Sequence of chain 1.E:
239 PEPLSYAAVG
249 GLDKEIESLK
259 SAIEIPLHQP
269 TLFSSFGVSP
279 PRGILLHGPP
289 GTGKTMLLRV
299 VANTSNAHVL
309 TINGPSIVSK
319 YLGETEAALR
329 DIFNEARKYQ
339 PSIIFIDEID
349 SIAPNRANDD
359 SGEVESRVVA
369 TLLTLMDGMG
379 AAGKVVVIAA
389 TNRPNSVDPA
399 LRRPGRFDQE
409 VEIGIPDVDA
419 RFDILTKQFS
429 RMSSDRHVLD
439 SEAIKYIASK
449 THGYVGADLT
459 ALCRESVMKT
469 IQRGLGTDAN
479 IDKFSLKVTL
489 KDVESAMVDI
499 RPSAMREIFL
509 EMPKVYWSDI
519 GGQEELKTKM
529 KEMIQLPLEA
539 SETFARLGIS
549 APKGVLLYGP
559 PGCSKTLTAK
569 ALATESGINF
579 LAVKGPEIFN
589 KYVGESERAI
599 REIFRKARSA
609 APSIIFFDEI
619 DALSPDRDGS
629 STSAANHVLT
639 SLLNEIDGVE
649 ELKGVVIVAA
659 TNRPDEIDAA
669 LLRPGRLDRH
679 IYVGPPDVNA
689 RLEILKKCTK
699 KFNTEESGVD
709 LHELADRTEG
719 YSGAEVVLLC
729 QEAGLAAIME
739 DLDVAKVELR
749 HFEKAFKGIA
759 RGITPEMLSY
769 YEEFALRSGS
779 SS

Sequence of chain 1.D:
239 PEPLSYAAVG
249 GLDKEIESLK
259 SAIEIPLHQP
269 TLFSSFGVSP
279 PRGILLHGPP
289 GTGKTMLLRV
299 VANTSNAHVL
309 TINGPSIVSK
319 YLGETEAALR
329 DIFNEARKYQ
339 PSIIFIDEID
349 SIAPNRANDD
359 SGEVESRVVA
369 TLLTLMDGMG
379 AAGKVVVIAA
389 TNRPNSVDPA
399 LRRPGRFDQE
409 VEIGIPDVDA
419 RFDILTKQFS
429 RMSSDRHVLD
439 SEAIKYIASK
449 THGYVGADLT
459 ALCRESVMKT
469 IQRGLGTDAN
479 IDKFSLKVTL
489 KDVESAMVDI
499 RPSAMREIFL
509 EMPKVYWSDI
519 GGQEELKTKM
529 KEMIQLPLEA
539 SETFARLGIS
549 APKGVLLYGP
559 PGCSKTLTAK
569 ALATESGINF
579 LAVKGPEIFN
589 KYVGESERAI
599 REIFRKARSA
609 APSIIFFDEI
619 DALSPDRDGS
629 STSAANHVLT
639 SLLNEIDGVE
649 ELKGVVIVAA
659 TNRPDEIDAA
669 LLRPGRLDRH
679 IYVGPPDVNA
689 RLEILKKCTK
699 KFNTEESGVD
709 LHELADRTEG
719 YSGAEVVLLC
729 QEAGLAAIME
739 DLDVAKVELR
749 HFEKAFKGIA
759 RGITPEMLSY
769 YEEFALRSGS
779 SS

Binding-site contacts:
Ligand atom O1A contacts residue THR564 of chain 1.D at 2.7 Å (h-bond).
Ligand atom C3' contacts residue TDB1 of chain 1.S at 3.1 Å.
Ligand atom O2B contacts residue GLY560 of chain 1.D at 3.5 Å (h-bond).
Ligand atom O1A contacts residue LYS563 of chain 1.D at 3.0 Å (salt-bridge).
Ligand atom O3A contacts residue LYS563 of chain 1.D at 3.7 Å.
Ligand atom O1A contacts residue CYS561 of chain 1.D at 3.4 Å (h-bond).
Ligand atom N7 contacts residue GLY721 of chain 1.D at 3.7 Å.
Ligand atom O2' contacts residue TDB1 of chain 1.S at 1.5 Å.
Ligand atom C8 contacts residue GLY721 of chain 1.D at 3.6 Å.
Ligand atom N6 contacts residue GLY519 of chain 1.D at 3.3 Å (h-bond).
Ligand atom N7 contacts residue GLY560 of chain 1.D at 3.6 Å (h-bond).
Ligand atom N3 contacts residue LEU565 of chain 1.D at 3.5 Å.
Ligand atom N1 contacts residue ASP517 of chain 1.D at 3.7 Å.
Ligand atom O1B contacts residue PRO559 of chain 1.D at 3.7 Å.
Ligand atom N1 contacts residue GLY519 of chain 1.D at 3.2 Å (h-bond).
Ligand atom O1A contacts residue LEU565 of chain 1.D at 3.0 Å (h-bond).
Ligand atom S1G contacts residue ASN660 of chain 1.D at 3.3 Å (h-bond).
Ligand atom O3A contacts residue CYS561 of chain 1.D at 2.6 Å (h-bond).
Ligand atom O3G contacts residue GLU617 of chain 1.D at 3.6 Å.
Ligand atom C8 contacts residue GLY560 of chain 1.D at 3.0 Å.
Ligand atom O2B contacts residue PRO559 of chain 1.D at 3.8 Å.
Ligand atom PA contacts residue CYS561 of chain 1.D at 3.5 Å.
Ligand atom C2' contacts residue TDB1 of chain 1.S at 2.6 Å.
Ligand atom C2 contacts residue ASP517 of chain 1.D at 3.7 Å.
Ligand atom C6 contacts residue ILE692 of chain 1.D at 3.7 Å (hydrophobic).
Ligand atom O2A contacts residue THR564 of chain 1.D at 2.9 Å (h-bond).
Ligand atom N3 contacts residue TDB1 of chain 1.S at 3.6 Å (h-bond).
Ligand atom PB contacts residue GLY560 of chain 1.D at 3.5 Å.
Ligand atom C8 contacts residue ALA722 of chain 1.D at 3.7 Å (hydrophobic).
Ligand atom PA contacts residue THR564 of chain 1.D at 3.5 Å.
Ligand atom C6 contacts residue GLY519 of chain 1.D at 3.7 Å.
Ligand atom N6 contacts residue ILE692 of chain 1.D at 3.3 Å.
Ligand atom C1' contacts residue TDB1 of chain 1.S at 3.7 Å.
Ligand atom O3G contacts residue THR564 of chain 1.D at 3.5 Å (h-bond).
Ligand atom O1B contacts residue GLY560 of chain 1.D at 2.7 Å (h-bond).
Ligand atom O3' contacts residue TDB1 of chain 1.S at 2.7 Å.
Ligand atom C2 contacts residue LEU565 of chain 1.D at 3.7 Å (hydrophobic).
Ligand atom O3G contacts residue ASP616 of chain 1.D at 3.3 Å (salt-bridge).
Ligand atom O3B contacts residue THR564 of chain 1.D at 3.3 Å (h-bond).
Ligand atom O2B contacts residue LYS563 of chain 1.D at 3.1 Å (salt-bridge).

The small molecule below binds the protein below.
Small molecule (SMILES): Nc1ncnc2c1ncn2[C@@H]1O[C@H](COP(=O)(O)OP(=O)(O)OP(O)(O)=S)[C@@H](O)[C@H]1O